Sequence of chain 1.E:
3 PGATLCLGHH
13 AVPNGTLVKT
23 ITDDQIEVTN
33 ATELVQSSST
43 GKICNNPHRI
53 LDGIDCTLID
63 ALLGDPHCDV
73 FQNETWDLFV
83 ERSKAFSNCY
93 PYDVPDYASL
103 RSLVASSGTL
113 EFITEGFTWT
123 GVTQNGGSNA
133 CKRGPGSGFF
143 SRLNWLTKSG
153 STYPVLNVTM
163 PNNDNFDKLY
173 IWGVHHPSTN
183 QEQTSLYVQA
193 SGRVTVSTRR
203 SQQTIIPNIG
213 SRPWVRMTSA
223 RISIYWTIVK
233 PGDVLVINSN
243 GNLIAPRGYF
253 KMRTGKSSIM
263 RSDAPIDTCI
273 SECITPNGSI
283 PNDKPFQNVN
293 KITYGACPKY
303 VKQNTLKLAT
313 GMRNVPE

Sequence of chain 1.F:
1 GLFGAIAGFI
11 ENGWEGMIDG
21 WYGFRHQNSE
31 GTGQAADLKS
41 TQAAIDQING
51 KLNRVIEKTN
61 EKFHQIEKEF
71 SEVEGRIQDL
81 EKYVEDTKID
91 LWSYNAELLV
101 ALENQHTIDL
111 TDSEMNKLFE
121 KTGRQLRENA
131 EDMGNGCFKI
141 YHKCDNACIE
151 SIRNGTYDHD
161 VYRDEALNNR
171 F

Binding-site contacts:
Ligand atom C8 contacts residue GLU69 of chain 1.F at 3.7 Å.
Ligand atom N2 contacts residue ASN279 of chain 1.E at 3.0 Å (h-bond).
Ligand atom C6 contacts residue GLU69 of chain 1.F at 4.3 Å.
Ligand atom C4 contacts residue ASN279 of chain 1.E at 4.3 Å.
Ligand atom C3 contacts residue ASN279 of chain 1.E at 3.9 Å.
Ligand atom C1 contacts residue ASN292 of chain 1.E at 4.2 Å.
Ligand atom C7 contacts residue GLU69 of chain 1.F at 4.4 Å.
Ligand atom C5 contacts residue ASN292 of chain 1.E at 3.8 Å.
Ligand atom O5 contacts residue ASN292 of chain 1.E at 3.9 Å.
Ligand atom C1 contacts residue VAL291 of chain 1.E at 3.7 Å (hydrophobic).
Ligand atom C3 contacts residue VAL291 of chain 1.E at 4.0 Å (hydrophobic).
Ligand atom O7 contacts residue ASN279 of chain 1.E at 3.1 Å (h-bond).
Ligand atom C5 contacts residue ASN279 of chain 1.E at 3.6 Å.
Ligand atom C8 contacts residue VAL291 of chain 1.E at 4.1 Å (hydrophobic).
Ligand atom C2 contacts residue VAL291 of chain 1.E at 3.9 Å (hydrophobic).
Ligand atom C1 contacts residue ASN279 of chain 1.E at 1.4 Å.
Ligand atom C6 contacts residue ASN292 of chain 1.E at 3.9 Å.
Ligand atom C7 contacts residue ASN279 of chain 1.E at 3.3 Å.
Ligand atom C7 contacts residue VAL291 of chain 1.E at 4.4 Å (hydrophobic).
Ligand atom C2 contacts residue ASN279 of chain 1.E at 2.6 Å.
Ligand atom C8 contacts residue ASN279 of chain 1.E at 4.5 Å.
Ligand atom C8 contacts residue SER39 of chain 1.E at 3.2 Å.
Ligand atom N2 contacts residue VAL291 of chain 1.E at 3.5 Å (h-bond).
Ligand atom O5 contacts residue ASN279 of chain 1.E at 2.4 Å (h-bond).
Ligand atom O7 contacts residue GLU69 of chain 1.F at 4.3 Å.

This small molecule binds to this protein.
Small molecule (SMILES): CC(=O)N[C@H]1[C@H](O[C@H]2[C@H](O)[C@@H](NC(C)=O)CO[C@@H]2CO)O[C@H](CO)[C@@H](O)[C@@H]1O